Sequence of chain 1.A:
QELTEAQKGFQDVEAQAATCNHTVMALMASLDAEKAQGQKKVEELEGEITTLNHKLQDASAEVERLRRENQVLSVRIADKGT

Sequence of chain 1.B:
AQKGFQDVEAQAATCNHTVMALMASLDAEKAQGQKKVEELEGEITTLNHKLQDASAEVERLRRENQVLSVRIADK

Binding-site contacts:
Ligand atom O5 contacts residue ASN42 of chain 1.B at 2.4 Å (h-bond).
Ligand atom O7 contacts residue GLN37 of chain 1.A at 3.5 Å (h-bond).
Ligand atom C4 contacts residue ASN42 of chain 1.B at 3.7 Å.
Ligand atom C5 contacts residue ASN42 of chain 1.B at 3.5 Å.
Ligand atom N2 contacts residue ASN42 of chain 1.B at 2.7 Å (h-bond).
Ligand atom C1 contacts residue ASN42 of chain 1.B at 1.4 Å.
Ligand atom C8 contacts residue ASN42 of chain 1.B at 4.5 Å.
Ligand atom O7 contacts residue ASN42 of chain 1.B at 3.2 Å (h-bond).
Ligand atom C7 contacts residue GLN37 of chain 1.A at 3.6 Å.
Ligand atom C7 contacts residue ASN42 of chain 1.B at 3.2 Å.
Ligand atom C3 contacts residue ASN42 of chain 1.B at 3.4 Å.
Ligand atom O3 contacts residue ASN42 of chain 1.B at 4.2 Å.
Ligand atom C6 contacts residue MET46 of chain 1.B at 3.9 Å (hydrophobic).
Ligand atom O5 contacts residue MET46 of chain 1.B at 4.3 Å.
Ligand atom C2 contacts residue ASN42 of chain 1.B at 1.9 Å.
Ligand atom O6 contacts residue MET46 of chain 1.B at 4.4 Å.
Ligand atom C8 contacts residue GLN37 of chain 1.A at 3.0 Å.

This small molecule binds to this protein.
Small molecule (SMILES): CC(=O)N[C@@H]1[C@@H](O)[C@H](O)[C@@H](CO)O[C@H]1O